Binding-site contacts:
Ligand atom C2 contacts residue ASN153 of chain 18.E at 2.5 Å.
Ligand atom C5 contacts residue ASN153 of chain 18.E at 3.7 Å.
Ligand atom O6 contacts residue HIS158 of chain 18.E at 3.8 Å.
Ligand atom C6 contacts residue HIS158 of chain 18.E at 4.3 Å.
Ligand atom O6 contacts residue LYS157 of chain 18.E at 4.2 Å.
Ligand atom C1 contacts residue HIS158 of chain 18.E at 3.8 Å.
Ligand atom C1 contacts residue THR155 of chain 18.E at 3.9 Å.
Ligand atom C3 contacts residue ASN153 of chain 18.E at 3.8 Å.
Ligand atom O3 contacts residue HIS149 of chain 18.E at 4.1 Å.
Ligand atom O7 contacts residue ASN153 of chain 18.E at 3.8 Å.
Ligand atom N2 contacts residue ASN153 of chain 18.E at 2.9 Å (h-bond).
Ligand atom O5 contacts residue HIS158 of chain 18.E at 3.1 Å.
Ligand atom C5 contacts residue HIS158 of chain 18.E at 4.3 Å.
Ligand atom N2 contacts residue HIS149 of chain 18.E at 3.4 Å.
Ligand atom C8 contacts residue GLY102 of chain 15.E at 4.2 Å.
Ligand atom C1 contacts residue ASN153 of chain 18.E at 1.4 Å.
Ligand atom O5 contacts residue ASN153 of chain 18.E at 2.4 Å (h-bond).
Ligand atom C1 contacts residue HIS149 of chain 18.E at 4.2 Å.
Ligand atom O7 contacts residue THR155 of chain 18.E at 4.1 Å.
Ligand atom C6 contacts residue LYS157 of chain 18.E at 4.2 Å.
Ligand atom C2 contacts residue HIS149 of chain 18.E at 3.6 Å.
Ligand atom C7 contacts residue ASN153 of chain 18.E at 3.5 Å.
Ligand atom C4 contacts residue ASN153 of chain 18.E at 4.2 Å.
Ligand atom O5 contacts residue THR155 of chain 18.E at 3.8 Å.
Ligand atom C5 contacts residue THR155 of chain 18.E at 3.9 Å.
Ligand atom O5 contacts residue GLY156 of chain 18.E at 4.3 Å.
Ligand atom C6 contacts residue THR155 of chain 18.E at 4.4 Å.

Sequence of chain 15.E:
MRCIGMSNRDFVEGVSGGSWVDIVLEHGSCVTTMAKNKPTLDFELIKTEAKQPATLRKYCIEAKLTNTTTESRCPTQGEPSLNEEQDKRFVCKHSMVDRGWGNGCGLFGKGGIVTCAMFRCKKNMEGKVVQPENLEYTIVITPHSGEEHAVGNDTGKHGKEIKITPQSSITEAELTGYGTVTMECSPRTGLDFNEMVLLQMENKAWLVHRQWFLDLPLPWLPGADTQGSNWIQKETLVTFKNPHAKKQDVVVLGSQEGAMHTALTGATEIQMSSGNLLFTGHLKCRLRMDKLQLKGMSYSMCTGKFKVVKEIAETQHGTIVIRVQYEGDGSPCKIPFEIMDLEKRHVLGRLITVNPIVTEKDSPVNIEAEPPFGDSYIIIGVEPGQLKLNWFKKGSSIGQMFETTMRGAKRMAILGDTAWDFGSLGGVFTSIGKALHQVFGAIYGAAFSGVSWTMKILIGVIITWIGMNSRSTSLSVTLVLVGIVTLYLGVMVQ

The protein below binds the small molecule below.
Small molecule (SMILES): CC(=O)N[C@@H]1[C@@H](O)[C@H](O)[C@@H](CO)O[C@H]1O

Sequence of chain 18.E:
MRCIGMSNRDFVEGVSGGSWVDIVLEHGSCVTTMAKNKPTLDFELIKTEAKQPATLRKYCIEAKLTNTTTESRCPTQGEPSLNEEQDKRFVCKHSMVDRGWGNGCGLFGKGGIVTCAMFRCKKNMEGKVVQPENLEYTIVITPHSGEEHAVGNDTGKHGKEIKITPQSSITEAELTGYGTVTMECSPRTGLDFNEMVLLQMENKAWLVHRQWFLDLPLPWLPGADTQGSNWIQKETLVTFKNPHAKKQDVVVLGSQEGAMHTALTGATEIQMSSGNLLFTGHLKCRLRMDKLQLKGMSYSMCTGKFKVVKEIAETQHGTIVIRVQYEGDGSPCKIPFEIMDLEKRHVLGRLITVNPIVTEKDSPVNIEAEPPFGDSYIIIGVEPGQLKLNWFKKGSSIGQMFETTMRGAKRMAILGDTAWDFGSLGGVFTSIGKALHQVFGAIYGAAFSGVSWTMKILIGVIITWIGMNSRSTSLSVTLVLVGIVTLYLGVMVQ